The protein below binds the small molecule below.
Small molecule (SMILES): C[C@H](CCC(=O)O)[C@H]1CC[C@H]2[C@@H]3[C@H](O)C[C@@H]4C[C@H](O)CC[C@]4(C)[C@H]3C[C@H](O)[C@]12C

Sequence of chain 1.A:
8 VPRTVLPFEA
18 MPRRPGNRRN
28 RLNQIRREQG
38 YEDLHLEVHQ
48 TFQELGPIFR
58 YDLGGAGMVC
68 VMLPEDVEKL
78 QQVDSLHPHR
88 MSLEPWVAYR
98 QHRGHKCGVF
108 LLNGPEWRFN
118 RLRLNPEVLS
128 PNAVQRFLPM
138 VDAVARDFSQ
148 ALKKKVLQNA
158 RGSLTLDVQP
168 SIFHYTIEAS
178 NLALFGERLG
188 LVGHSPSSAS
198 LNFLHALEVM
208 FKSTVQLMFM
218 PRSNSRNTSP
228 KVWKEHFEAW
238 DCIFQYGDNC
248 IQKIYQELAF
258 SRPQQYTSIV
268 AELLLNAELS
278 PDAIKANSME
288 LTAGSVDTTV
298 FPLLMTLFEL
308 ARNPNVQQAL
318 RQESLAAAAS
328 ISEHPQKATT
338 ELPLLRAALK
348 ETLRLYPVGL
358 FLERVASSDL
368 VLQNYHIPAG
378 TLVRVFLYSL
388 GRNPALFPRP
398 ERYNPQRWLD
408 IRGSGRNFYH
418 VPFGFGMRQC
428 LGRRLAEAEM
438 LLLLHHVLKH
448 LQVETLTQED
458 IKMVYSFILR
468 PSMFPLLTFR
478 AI

Binding-site contacts:
Ligand atom C22 contacts residue ARG223 of chain 1.A at 3.9 Å.
Ligand atom C15 contacts residue SER222 of chain 1.A at 4.4 Å.
Ligand atom C18 contacts residue SER222 of chain 1.A at 3.9 Å.
Ligand atom O3 contacts residue HIS99 of chain 1.A at 3.9 Å.
Ligand atom C24 contacts residue ARG223 of chain 1.A at 3.2 Å.
Ligand atom C16 contacts residue ARG223 of chain 1.A at 4.0 Å.
Ligand atom C16 contacts residue SER222 of chain 1.A at 3.8 Å.
Ligand atom C19 contacts residue TRP230 of chain 1.A at 3.7 Å (hydrophobic).
Ligand atom C19 contacts residue PHE234 of chain 1.A at 4.3 Å (hydrophobic).
Ligand atom C14 contacts residue TRP230 of chain 1.A at 4.4 Å (hydrophobic).
Ligand atom C22 contacts residue SER222 of chain 1.A at 4.2 Å.
Ligand atom C3 contacts residue HIS99 of chain 1.A at 4.0 Å.
Ligand atom C17 contacts residue SER222 of chain 1.A at 4.2 Å.
Ligand atom C15 contacts residue SER226 of chain 1.A at 3.4 Å.
Ligand atom C5 contacts residue PHE234 of chain 1.A at 4.0 Å (hydrophobic).
Ligand atom C18 contacts residue TRP230 of chain 1.A at 3.8 Å (hydrophobic).
Ligand atom C7 contacts residue TRP230 of chain 1.A at 3.9 Å (hydrophobic).
Ligand atom C8 contacts residue TRP230 of chain 1.A at 4.0 Å (hydrophobic).
Ligand atom C6 contacts residue PHE234 of chain 1.A at 4.3 Å (hydrophobic).
Ligand atom C20 contacts residue SER222 of chain 1.A at 3.7 Å.
Ligand atom C6 contacts residue TRP230 of chain 1.A at 3.8 Å (hydrophobic).
Ligand atom C16 contacts residue SER226 of chain 1.A at 3.7 Å.
Ligand atom O25 contacts residue ARG223 of chain 1.A at 2.8 Å (salt-bridge).
Ligand atom O26 contacts residue ARG223 of chain 1.A at 2.7 Å (salt-bridge).
Ligand atom C15 contacts residue TRP230 of chain 1.A at 3.9 Å (hydrophobic).
Ligand atom C19 contacts residue ALA95 of chain 1.A at 3.8 Å (hydrophobic).